Sequence of chain 2.A:
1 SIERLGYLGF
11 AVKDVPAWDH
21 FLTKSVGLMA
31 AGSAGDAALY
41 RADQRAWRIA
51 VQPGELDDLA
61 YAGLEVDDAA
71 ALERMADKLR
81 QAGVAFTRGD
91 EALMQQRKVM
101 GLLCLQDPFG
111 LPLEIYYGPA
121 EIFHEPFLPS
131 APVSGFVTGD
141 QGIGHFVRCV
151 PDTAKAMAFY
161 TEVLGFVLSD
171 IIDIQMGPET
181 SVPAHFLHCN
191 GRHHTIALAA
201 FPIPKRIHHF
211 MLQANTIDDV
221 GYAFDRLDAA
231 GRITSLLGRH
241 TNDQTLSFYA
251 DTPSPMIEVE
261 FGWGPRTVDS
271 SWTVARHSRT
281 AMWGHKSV

A small-molecule ligand and the protein it binds are described below.
Small molecule (SMILES): Oc1cccc(-c2ccccc2)c1O

Binding-site contacts:
Ligand atom CK4 contacts residue FE21 of chain 2.B at 2.9 Å.
Ligand atom CK4 contacts residue HIS194 of chain 2.A at 3.4 Å.
Ligand atom OK2 contacts residue NO1 of chain 2.C at 2.3 Å (h-bond).
Ligand atom CK6 contacts residue PHE186 of chain 2.A at 3.5 Å (hydrophobic).
Ligand atom CK9 contacts residue HIS208 of chain 2.A at 3.9 Å.
Ligand atom CK8 contacts residue HIS209 of chain 2.A at 3.8 Å.
Ligand atom OK1 contacts residue GLU260 of chain 2.A at 3.2 Å (salt-bridge).
Ligand atom CK7 contacts residue TYR249 of chain 2.A at 3.6 Å (hydrophobic).
Ligand atom CK3 contacts residue FE21 of chain 2.B at 2.8 Å.
Ligand atom CK6 contacts residue ILE172 of chain 2.A at 3.9 Å (hydrophobic).
Ligand atom CK4 contacts residue NO1 of chain 2.C at 2.9 Å.
Ligand atom CK5 contacts residue HIS240 of chain 2.A at 3.4 Å.
Ligand atom OK1 contacts residue HIS240 of chain 2.A at 3.6 Å (h-bond).
Ligand atom CK1 contacts residue HIS240 of chain 2.A at 3.4 Å.
Ligand atom CK1 contacts residue PHE186 of chain 2.A at 3.7 Å (hydrophobic).
Ligand atom CK5 contacts residue HIS194 of chain 2.A at 3.5 Å.
Ligand atom CK1 contacts residue THR280 of chain 2.A at 3.9 Å.
Ligand atom OK2 contacts residue TYR249 of chain 2.A at 2.7 Å (h-bond).
Ligand atom CKA contacts residue HIS208 of chain 2.A at 3.7 Å.
Ligand atom OK1 contacts residue NO1 of chain 2.C at 2.5 Å (h-bond).
Ligand atom CK2 contacts residue HIS240 of chain 2.A at 3.4 Å.
Ligand atom CK6 contacts residue ASN242 of chain 2.A at 3.4 Å.
Ligand atom CK3 contacts residue TYR249 of chain 2.A at 3.1 Å (hydrophobic).
Ligand atom OK1 contacts residue HIS145 of chain 2.A at 3.2 Å (h-bond).
Ligand atom CK4 contacts residue HIS240 of chain 2.A at 3.2 Å.
Ligand atom CK2 contacts residue NO1 of chain 2.C at 3.9 Å.
Ligand atom OK2 contacts residue GLU260 of chain 2.A at 3.2 Å (salt-bridge).
Ligand atom CK6 contacts residue HIS240 of chain 2.A at 3.2 Å.
Ligand atom CK3 contacts residue HIS240 of chain 2.A at 3.5 Å.
Ligand atom OK1 contacts residue FE21 of chain 2.B at 2.2 Å.
Ligand atom CKC contacts residue THR280 of chain 2.A at 3.7 Å.
Ligand atom CK2 contacts residue TYR249 of chain 2.A at 3.5 Å (hydrophobic).
Ligand atom CKC contacts residue TYR249 of chain 2.A at 3.5 Å (hydrophobic).
Ligand atom CK5 contacts residue ASN242 of chain 2.A at 3.6 Å.
Ligand atom OK2 contacts residue FE21 of chain 2.B at 2.0 Å.
Ligand atom CK9 contacts residue PHE201 of chain 2.A at 3.8 Å (hydrophobic).
Ligand atom OK2 contacts residue HIS209 of chain 2.A at 2.8 Å.
Ligand atom CK5 contacts residue PHE186 of chain 2.A at 3.6 Å (hydrophobic).
Ligand atom CK3 contacts residue NO1 of chain 2.C at 2.7 Å.
Ligand atom OK1 contacts residue HIS194 of chain 2.A at 2.8 Å (h-bond).